Sequence of chain 1.B:
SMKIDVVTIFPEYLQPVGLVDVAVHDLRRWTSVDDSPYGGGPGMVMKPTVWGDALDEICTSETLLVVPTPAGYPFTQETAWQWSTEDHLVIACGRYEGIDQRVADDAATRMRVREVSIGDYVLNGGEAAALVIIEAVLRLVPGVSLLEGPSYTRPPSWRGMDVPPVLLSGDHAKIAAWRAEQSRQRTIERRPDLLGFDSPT

The protein below binds the small molecule below.
Small molecule (SMILES): N#Cc1c(-c2ccc3ccn(Cc4ccncc4)c3c2)n[nH]c1N

Sequence of chain 1.A:
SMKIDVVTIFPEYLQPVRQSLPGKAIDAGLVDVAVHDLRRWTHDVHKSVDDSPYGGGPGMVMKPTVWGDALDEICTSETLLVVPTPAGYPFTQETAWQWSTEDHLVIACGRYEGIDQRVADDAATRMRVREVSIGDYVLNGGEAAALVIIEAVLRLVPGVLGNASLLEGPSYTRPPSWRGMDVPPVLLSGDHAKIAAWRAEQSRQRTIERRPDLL

Binding-site contacts:
Ligand atom N01 contacts residue GLY136 of chain 1.A at 2.9 Å (h-bond).
Ligand atom N08 contacts residue ILE135 of chain 1.A at 3.5 Å (h-bond).
Ligand atom C23 contacts residue TYR113 of chain 1.A at 3.2 Å (hydrophobic).
Ligand atom C16 contacts residue ASN141 of chain 1.A at 3.3 Å.
Ligand atom N03 contacts residue TYR138 of chain 1.A at 2.6 Å (h-bond).
Ligand atom C12 contacts residue GLY142 of chain 1.A at 3.6 Å.
Ligand atom N03 contacts residue LEU140 of chain 1.A at 3.4 Å (h-bond).
Ligand atom N08 contacts residue PRO85 of chain 1.A at 3.6 Å.
Ligand atom N15 contacts residue ASN141 of chain 1.A at 3.6 Å (h-bond).
Ligand atom N01 contacts residue TYR138 of chain 1.A at 3.5 Å (h-bond).
Ligand atom C23 contacts residue ARG112 of chain 1.A at 3.6 Å.
Ligand atom C17 contacts residue TYR113 of chain 1.A at 3.4 Å (hydrophobic).
Ligand atom C16 contacts residue LEU140 of chain 1.A at 3.3 Å (hydrophobic).
Ligand atom N08 contacts residue ALA146 of chain 1.A at 3.5 Å.
Ligand atom C14 contacts residue PRO87 of chain 1.A at 3.5 Å (hydrophobic).
Ligand atom N08 contacts residue THR86 of chain 1.A at 3.5 Å (h-bond).
Ligand atom C12 contacts residue GLY143 of chain 1.A at 3.7 Å.
Ligand atom C22 contacts residue LEU140 of chain 1.A at 3.6 Å (hydrophobic).
Ligand atom N15 contacts residue GLY142 of chain 1.A at 3.6 Å.
Ligand atom C19 contacts residue GLU114 of chain 1.A at 3.5 Å.
Ligand atom C18 contacts residue GLU114 of chain 1.A at 3.5 Å.
Ligand atom C13 contacts residue GLY142 of chain 1.A at 3.5 Å.
Ligand atom C09 contacts residue PRO87 of chain 1.A at 3.4 Å (hydrophobic).
Ligand atom C11 contacts residue GLY143 of chain 1.A at 3.5 Å.
Ligand atom N08 contacts residue SER134 of chain 1.A at 3.5 Å.
Ligand atom N20 contacts residue GLU182 of chain 1.B at 2.9 Å (salt-bridge).
Ligand atom N01 contacts residue SER134 of chain 1.A at 3.0 Å (h-bond).
Ligand atom N08 contacts residue VAL133 of chain 1.A at 3.4 Å (h-bond).
Ligand atom N15 contacts residue TYR113 of chain 1.A at 3.6 Å.
Ligand atom C16 contacts residue TYR113 of chain 1.A at 3.2 Å (hydrophobic).
Ligand atom N03 contacts residue VAL139 of chain 1.A at 3.6 Å.
Ligand atom C19 contacts residue GLU182 of chain 1.B at 3.3 Å.
Ligand atom C24 contacts residue GLY111 of chain 1.A at 3.4 Å.
Ligand atom N04 contacts residue LEU140 of chain 1.A at 3.0 Å (h-bond).
Ligand atom C18 contacts residue TYR113 of chain 1.A at 3.5 Å (hydrophobic).
Ligand atom N01 contacts residue ILE135 of chain 1.A at 3.6 Å.
Ligand atom C02 contacts residue TYR138 of chain 1.A at 3.4 Å (hydrophobic).
Ligand atom C22 contacts residue VAL139 of chain 1.A at 3.6 Å (hydrophobic).
Ligand atom C11 contacts residue PRO85 of chain 1.A at 3.3 Å (hydrophobic).
Ligand atom C10 contacts residue THR86 of chain 1.A at 3.6 Å.